A small-molecule ligand and the protein it binds are described below.
Small molecule (SMILES): Oc1cc(F)ccc1Oc1ccccc1

Sequence of chain 1.B:
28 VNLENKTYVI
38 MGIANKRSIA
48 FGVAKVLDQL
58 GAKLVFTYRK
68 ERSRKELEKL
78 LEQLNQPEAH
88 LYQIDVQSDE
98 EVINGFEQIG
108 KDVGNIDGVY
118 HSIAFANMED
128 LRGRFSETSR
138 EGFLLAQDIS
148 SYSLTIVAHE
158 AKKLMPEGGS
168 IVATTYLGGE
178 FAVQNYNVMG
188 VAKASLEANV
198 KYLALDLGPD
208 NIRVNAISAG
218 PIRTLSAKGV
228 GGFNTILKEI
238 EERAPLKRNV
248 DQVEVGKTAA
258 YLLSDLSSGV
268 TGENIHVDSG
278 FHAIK

Binding-site contacts:
Ligand atom C3 contacts residue NAP1 of chain 1.L at 3.0 Å.
Ligand atom C7 contacts residue NAP1 of chain 1.L at 4.0 Å.
Ligand atom C8 contacts residue SER223 of chain 1.B at 4.2 Å.
Ligand atom C4 contacts residue NAP1 of chain 1.L at 3.4 Å.
Ligand atom C1 contacts residue NAP1 of chain 1.L at 3.3 Å.
Ligand atom F contacts residue PHE230 of chain 1.B at 3.7 Å.
Ligand atom C10 contacts residue MET186 of chain 1.B at 4.0 Å (hydrophobic).
Ligand atom C7 contacts residue ALA121 of chain 1.B at 4.0 Å (hydrophobic).
Ligand atom O1 contacts residue NAP1 of chain 1.L at 3.2 Å (h-bond).
Ligand atom C10 contacts residue LEU128 of chain 1.B at 4.2 Å (hydrophobic).
Ligand atom C4 contacts residue ALA224 of chain 1.B at 3.8 Å (hydrophobic).
Ligand atom C5 contacts residue NAP1 of chain 1.L at 3.4 Å.
Ligand atom C9 contacts residue PHE122 of chain 1.B at 4.2 Å (hydrophobic).
Ligand atom C1 contacts residue TYR173 of chain 1.B at 3.8 Å (hydrophobic).
Ligand atom O contacts residue TYR183 of chain 1.B at 2.6 Å (h-bond).
Ligand atom C9 contacts residue ALA123 of chain 1.B at 3.8 Å (hydrophobic).
Ligand atom C3 contacts residue ALA224 of chain 1.B at 4.0 Å (hydrophobic).
Ligand atom C9 contacts residue MET186 of chain 1.B at 3.8 Å (hydrophobic).
Ligand atom C4 contacts residue SER223 of chain 1.B at 4.2 Å.
Ligand atom O1 contacts residue SER223 of chain 1.B at 3.9 Å.
Ligand atom O contacts residue MET186 of chain 1.B at 4.2 Å.
Ligand atom C3 contacts residue PHE230 of chain 1.B at 3.9 Å (hydrophobic).
Ligand atom C contacts residue NAP1 of chain 1.L at 3.4 Å.
Ligand atom C1 contacts residue TYR183 of chain 1.B at 3.4 Å (hydrophobic).
Ligand atom C8 contacts residue MET186 of chain 1.B at 4.2 Å (hydrophobic).
Ligand atom C2 contacts residue NAP1 of chain 1.L at 3.1 Å.
Ligand atom C contacts residue TYR183 of chain 1.B at 3.3 Å (hydrophobic).
Ligand atom C11 contacts residue VAL227 of chain 1.B at 4.1 Å (hydrophobic).
Ligand atom F contacts residue NAP1 of chain 1.L at 3.1 Å.
Ligand atom C8 contacts residue ALA123 of chain 1.B at 4.2 Å (hydrophobic).
Ligand atom C8 contacts residue PHE122 of chain 1.B at 3.8 Å (hydrophobic).
Ligand atom F contacts residue TYR173 of chain 1.B at 3.5 Å.
Ligand atom O contacts residue LYS190 of chain 1.B at 3.8 Å.
Ligand atom C7 contacts residue SER223 of chain 1.B at 3.6 Å.
Ligand atom C6 contacts residue SER223 of chain 1.B at 3.8 Å.
Ligand atom C11 contacts residue MET186 of chain 1.B at 4.1 Å (hydrophobic).
Ligand atom C8 contacts residue ALA121 of chain 1.B at 3.7 Å (hydrophobic).
Ligand atom O contacts residue NAP1 of chain 1.L at 2.6 Å (h-bond).
Ligand atom C6 contacts residue NAP1 of chain 1.L at 3.8 Å.
Ligand atom C2 contacts residue TYR183 of chain 1.B at 4.2 Å (hydrophobic).